Binding-site contacts:
Ligand atom N1 contacts residue GLU171 of chain 1.U at 2.6 Å (salt-bridge).
Ligand atom N2 contacts residue GLU75 of chain 1.A at 3.9 Å.
Ligand atom C7 contacts residue GLU171 of chain 1.U at 3.5 Å.
Ligand atom P9 contacts residue ARG97 of chain 1.H at 3.8 Å.
Ligand atom C5 contacts residue MN1 of chain 1.HC at 3.7 Å.
Ligand atom O13 contacts residue GLN49 of chain 1.U at 3.9 Å.
Ligand atom O12 contacts residue ARG97 of chain 1.H at 3.3 Å (salt-bridge).
Ligand atom C6 contacts residue GLU171 of chain 1.U at 4.0 Å.
Ligand atom N1 contacts residue MN1 of chain 1.HC at 2.6 Å.
Ligand atom N4 contacts residue GLU75 of chain 1.A at 2.5 Å (salt-bridge).
Ligand atom C5 contacts residue GLU75 of chain 1.A at 3.7 Å.
Ligand atom N4 contacts residue MN1 of chain 1.AA at 2.7 Å.
Ligand atom O13 contacts residue GLU171 of chain 1.U at 2.4 Å (salt-bridge).
Ligand atom O10 contacts residue ARG97 of chain 1.H at 3.6 Å (salt-bridge).
Ligand atom C6 contacts residue HIS72 of chain 1.A at 3.6 Å.
Ligand atom O13 contacts residue HIS45 of chain 1.U at 4.0 Å.
Ligand atom C3 contacts residue MN1 of chain 1.AA at 3.7 Å.
Ligand atom C5 contacts residue LEU105 of chain 1.U at 3.9 Å (hydrophobic).
Ligand atom C7 contacts residue MN1 of chain 1.HC at 4.0 Å.
Ligand atom C3 contacts residue HIS71 of chain 1.A at 3.9 Å.
Ligand atom N2 contacts residue HIS72 of chain 1.A at 3.9 Å.
Ligand atom N1 contacts residue HIS72 of chain 1.A at 3.8 Å.
Ligand atom O10 contacts residue LYS175 of chain 1.U at 2.6 Å (salt-bridge).
Ligand atom N4 contacts residue HIS168 of chain 1.U at 3.4 Å (h-bond).
Ligand atom O11 contacts residue ARG97 of chain 1.H at 3.9 Å.
Ligand atom N1 contacts residue HIS167 of chain 1.U at 3.6 Å (h-bond).
Ligand atom N2 contacts residue GLU171 of chain 1.U at 3.8 Å.
Ligand atom O10 contacts residue ARG119 of chain 1.H at 3.6 Å.
Ligand atom C5 contacts residue HIS71 of chain 1.A at 3.2 Å.
Ligand atom O13 contacts residue MN1 of chain 1.HC at 3.6 Å.
Ligand atom P9 contacts residue LYS175 of chain 1.U at 4.0 Å.
Ligand atom O11 contacts residue ARG119 of chain 1.H at 3.5 Å (salt-bridge).
Ligand atom C3 contacts residue GLU75 of chain 1.A at 2.7 Å.
Ligand atom N2 contacts residue MN1 of chain 1.HC at 3.4 Å.
Ligand atom C5 contacts residue HIS167 of chain 1.U at 3.4 Å.
Ligand atom C5 contacts residue HIS168 of chain 1.U at 3.4 Å.
Ligand atom C6 contacts residue MN1 of chain 1.HC at 3.4 Å.
Ligand atom N4 contacts residue HIS71 of chain 1.A at 2.9 Å (h-bond).
Ligand atom C5 contacts residue MN1 of chain 1.AA at 3.7 Å.
Ligand atom C5 contacts residue GLU171 of chain 1.U at 3.4 Å.

Sequence of chain 1.A:
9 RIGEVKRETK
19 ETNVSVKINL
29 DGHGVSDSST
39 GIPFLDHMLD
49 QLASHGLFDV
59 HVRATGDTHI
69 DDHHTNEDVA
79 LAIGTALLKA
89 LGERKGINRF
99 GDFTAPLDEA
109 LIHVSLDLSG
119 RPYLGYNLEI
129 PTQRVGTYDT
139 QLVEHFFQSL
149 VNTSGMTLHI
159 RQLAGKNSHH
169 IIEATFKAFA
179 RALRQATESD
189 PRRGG

Sequence of chain 1.H:
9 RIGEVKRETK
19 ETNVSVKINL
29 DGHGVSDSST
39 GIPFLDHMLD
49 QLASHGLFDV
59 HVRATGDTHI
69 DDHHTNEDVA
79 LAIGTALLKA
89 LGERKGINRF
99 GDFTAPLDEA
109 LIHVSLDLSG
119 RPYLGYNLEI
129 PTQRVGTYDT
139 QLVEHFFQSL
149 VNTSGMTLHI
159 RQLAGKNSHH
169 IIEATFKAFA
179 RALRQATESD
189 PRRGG

A protein and the small-molecule ligand that binds it are described below.
Small molecule (SMILES): O=P(O)(O)C[C@H](O)Cn1cncn1

Sequence of chain 1.U:
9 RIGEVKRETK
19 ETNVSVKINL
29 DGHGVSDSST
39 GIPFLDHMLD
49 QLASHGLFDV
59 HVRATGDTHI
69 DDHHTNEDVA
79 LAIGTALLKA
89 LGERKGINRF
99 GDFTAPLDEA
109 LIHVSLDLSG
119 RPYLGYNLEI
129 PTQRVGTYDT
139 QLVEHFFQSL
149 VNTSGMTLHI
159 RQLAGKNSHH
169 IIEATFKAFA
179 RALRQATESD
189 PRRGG